Sequence of chain 1.A:
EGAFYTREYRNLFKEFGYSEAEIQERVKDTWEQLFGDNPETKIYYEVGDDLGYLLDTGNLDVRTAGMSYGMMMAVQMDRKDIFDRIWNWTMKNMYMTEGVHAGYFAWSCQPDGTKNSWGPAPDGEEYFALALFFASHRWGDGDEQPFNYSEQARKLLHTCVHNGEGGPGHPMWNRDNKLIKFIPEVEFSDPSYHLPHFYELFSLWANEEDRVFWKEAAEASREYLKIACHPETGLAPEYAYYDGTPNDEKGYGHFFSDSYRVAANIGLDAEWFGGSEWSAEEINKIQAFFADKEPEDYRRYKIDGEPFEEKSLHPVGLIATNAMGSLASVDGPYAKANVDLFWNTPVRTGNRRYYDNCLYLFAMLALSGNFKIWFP

Binding-site contacts:
Ligand atom C4 contacts residue PHE187 of chain 1.A at 4.1 Å (hydrophobic).
Ligand atom O2 contacts residue ASP128 of chain 1.A at 2.5 Å (salt-bridge).
Ligand atom O2 contacts residue ARG266 of chain 1.A at 2.8 Å (salt-bridge).
Ligand atom O1 contacts residue GOL1 of chain 1.E at 3.1 Å.
Ligand atom C5 contacts residue ARG68 of chain 1.A at 3.8 Å.
Ligand atom C5 contacts residue TRP112 of chain 1.A at 3.5 Å (hydrophobic).
Ligand atom C4 contacts residue TYR198 of chain 1.A at 4.1 Å (hydrophobic).
Ligand atom O5 contacts residue TRP112 of chain 1.A at 4.0 Å.
Ligand atom C3 contacts residue TYR198 of chain 1.A at 3.4 Å (hydrophobic).
Ligand atom C2 contacts residue ASP128 of chain 1.A at 3.5 Å.
Ligand atom O3 contacts residue ASP128 of chain 1.A at 2.7 Å (salt-bridge).
Ligand atom C4 contacts residue TRP112 of chain 1.A at 3.9 Å (hydrophobic).
Ligand atom O2 contacts residue TRP112 of chain 1.A at 4.1 Å.
Ligand atom C2 contacts residue ALA70 of chain 1.A at 3.8 Å (hydrophobic).
Ligand atom C3 contacts residue ASP128 of chain 1.A at 3.6 Å.
Ligand atom O4 contacts residue TYR198 of chain 1.A at 3.5 Å (h-bond).
Ligand atom C5 contacts residue ALA126 of chain 1.A at 4.1 Å (hydrophobic).
Ligand atom O4 contacts residue ILE188 of chain 1.A at 4.1 Å.
Ligand atom C5 contacts residue ILE188 of chain 1.A at 4.1 Å (hydrophobic).
Ligand atom O5 contacts residue GOL1 of chain 1.E at 3.8 Å.
Ligand atom C3 contacts residue PHE187 of chain 1.A at 4.1 Å (hydrophobic).
Ligand atom C1 contacts residue TRP112 of chain 1.A at 3.8 Å (hydrophobic).
Ligand atom O3 contacts residue ALA70 of chain 1.A at 3.9 Å.
Ligand atom O3 contacts residue TYR198 of chain 1.A at 3.7 Å.
Ligand atom O2 contacts residue ALA70 of chain 1.A at 3.7 Å.
Ligand atom O2 contacts residue TYR244 of chain 1.A at 4.2 Å.
Ligand atom O4 contacts residue TRP112 of chain 1.A at 3.8 Å.
Ligand atom C1 contacts residue ASP263 of chain 1.A at 4.1 Å.
Ligand atom C4 contacts residue ILE188 of chain 1.A at 3.8 Å (hydrophobic).
Ligand atom C5 contacts residue PRO125 of chain 1.A at 3.6 Å (hydrophobic).
Ligand atom O1 contacts residue TYR360 of chain 1.A at 4.1 Å.
Ligand atom O3 contacts residue ALA126 of chain 1.A at 3.3 Å.
Ligand atom C1 contacts residue GOL1 of chain 1.E at 4.1 Å.
Ligand atom C2 contacts residue PHE187 of chain 1.A at 3.8 Å (hydrophobic).
Ligand atom O5 contacts residue ARG68 of chain 1.A at 3.3 Å (salt-bridge).
Ligand atom O1 contacts residue ARG266 of chain 1.A at 3.9 Å.
Ligand atom C3 contacts residue TRP112 of chain 1.A at 4.0 Å (hydrophobic).
Ligand atom C2 contacts residue ARG266 of chain 1.A at 4.0 Å.
Ligand atom O3 contacts residue PHE187 of chain 1.A at 3.8 Å.
Ligand atom O5 contacts residue ALA126 of chain 1.A at 3.5 Å.

The protein below binds the small molecule below.
Small molecule (SMILES): O[C@@H]1[C@@H](O)[C@H](O[C@@H]2CO[C@@H](O)[C@H](O)[C@H]2O)OC[C@H]1O